Sequence of chain 1.B:
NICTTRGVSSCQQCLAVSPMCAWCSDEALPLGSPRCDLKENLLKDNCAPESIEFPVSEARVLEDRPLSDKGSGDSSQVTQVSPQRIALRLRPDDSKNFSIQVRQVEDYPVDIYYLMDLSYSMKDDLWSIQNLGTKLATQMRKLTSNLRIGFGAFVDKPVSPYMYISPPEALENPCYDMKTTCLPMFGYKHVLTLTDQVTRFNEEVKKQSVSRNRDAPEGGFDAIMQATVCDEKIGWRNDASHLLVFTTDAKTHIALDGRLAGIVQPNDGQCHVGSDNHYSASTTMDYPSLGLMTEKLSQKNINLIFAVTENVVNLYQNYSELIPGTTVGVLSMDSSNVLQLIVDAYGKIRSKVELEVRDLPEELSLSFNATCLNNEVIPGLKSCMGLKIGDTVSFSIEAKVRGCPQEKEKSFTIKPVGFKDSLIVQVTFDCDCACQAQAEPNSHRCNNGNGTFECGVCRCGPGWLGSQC

The protein below binds the small molecule below.
Small molecule (SMILES): NCC(=O)N[C@@H](CCCNC(N)=[NH2+])C(=O)NCC(=O)N[C@@H](CC(=O)O)C(=O)N[C@@H](CO)C(=O)N1CCC[C@H]1C=O

Sequence of chain 1.A:
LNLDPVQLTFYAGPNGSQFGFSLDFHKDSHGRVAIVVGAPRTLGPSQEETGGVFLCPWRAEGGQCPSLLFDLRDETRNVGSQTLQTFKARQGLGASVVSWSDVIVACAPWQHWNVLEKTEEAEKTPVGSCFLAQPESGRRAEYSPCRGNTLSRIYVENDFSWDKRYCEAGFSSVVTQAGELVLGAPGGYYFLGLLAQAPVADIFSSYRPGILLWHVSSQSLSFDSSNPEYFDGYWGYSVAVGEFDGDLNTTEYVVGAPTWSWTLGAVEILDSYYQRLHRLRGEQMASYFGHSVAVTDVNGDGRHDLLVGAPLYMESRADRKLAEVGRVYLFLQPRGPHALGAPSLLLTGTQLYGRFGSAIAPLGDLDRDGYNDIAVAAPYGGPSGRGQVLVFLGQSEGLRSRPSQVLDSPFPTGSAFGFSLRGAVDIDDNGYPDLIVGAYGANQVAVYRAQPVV

Binding-site contacts:
Ligand atom O contacts residue ALA218 of chain 1.B at 3.7 Å.
Ligand atom CZ contacts residue ASP224 of chain 1.A at 3.6 Å.
Ligand atom OD1 contacts residue TYR122 of chain 1.B at 3.4 Å (h-bond).
Ligand atom O contacts residue ALA218 of chain 1.B at 3.6 Å.
Ligand atom CG contacts residue ASN215 of chain 1.B at 3.2 Å.
Ligand atom OD2 contacts residue ARG214 of chain 1.B at 3.7 Å.
Ligand atom C contacts residue SER123 of chain 1.B at 3.6 Å.
Ligand atom N contacts residue SER123 of chain 1.B at 3.7 Å.
Ligand atom CG contacts residue MN1 of chain 1.V at 3.1 Å.
Ligand atom O contacts residue TYR190 of chain 1.A at 3.7 Å.
Ligand atom N contacts residue SER123 of chain 1.B at 3.7 Å.
Ligand atom O contacts residue TYR122 of chain 1.B at 3.7 Å.
Ligand atom CZ contacts residue TYR189 of chain 1.A at 3.4 Å (hydrophobic).
Ligand atom N contacts residue ARG216 of chain 1.B at 3.3 Å (salt-bridge).
Ligand atom O contacts residue SER123 of chain 1.B at 3.7 Å.
Ligand atom OD1 contacts residue GLU220 of chain 1.B at 3.1 Å (salt-bridge).
Ligand atom CG contacts residue GLU220 of chain 1.B at 3.3 Å.
Ligand atom OD2 contacts residue ASN215 of chain 1.B at 2.9 Å (h-bond).
Ligand atom CG contacts residue SER123 of chain 1.B at 3.7 Å.
Ligand atom CG contacts residue SER121 of chain 1.B at 3.7 Å.
Ligand atom NH1 contacts residue SER225 of chain 1.A at 3.8 Å.
Ligand atom NH1 contacts residue TYR189 of chain 1.A at 3.0 Å (h-bond).
Ligand atom CB contacts residue GLU220 of chain 1.B at 3.8 Å.
Ligand atom NH1 contacts residue ASP224 of chain 1.A at 3.2 Å (salt-bridge).
Ligand atom OD1 contacts residue MN1 of chain 1.V at 2.1 Å.
Ligand atom OD2 contacts residue TYR122 of chain 1.B at 2.9 Å (h-bond).
Ligand atom OD2 contacts residue GLU220 of chain 1.B at 3.8 Å.
Ligand atom CA contacts residue ARG216 of chain 1.B at 3.4 Å.
Ligand atom NH2 contacts residue ASP224 of chain 1.A at 3.1 Å (salt-bridge).
Ligand atom CB contacts residue ASN215 of chain 1.B at 3.2 Å.
Ligand atom C contacts residue ALA218 of chain 1.B at 3.8 Å (hydrophobic).
Ligand atom OD1 contacts residue SER121 of chain 1.B at 3.2 Å (h-bond).
Ligand atom NH2 contacts residue PHE160 of chain 1.A at 3.0 Å (h-bond).
Ligand atom NH1 contacts residue LEU192 of chain 1.A at 3.0 Å.
Ligand atom CA contacts residue TYR190 of chain 1.A at 3.6 Å (hydrophobic).
Ligand atom CG contacts residue TYR122 of chain 1.B at 3.6 Å (hydrophobic).
Ligand atom NH2 contacts residue TYR189 of chain 1.A at 3.6 Å.
Ligand atom C contacts residue ARG216 of chain 1.B at 3.9 Å.
Ligand atom OD1 contacts residue SER123 of chain 1.B at 2.9 Å (h-bond).
Ligand atom OD2 contacts residue SER121 of chain 1.B at 3.4 Å.